Binding-site contacts:
Ligand atom C4 contacts residue TYR236 of chain 1.C at 3.6 Å (hydrophobic).
Ligand atom O4 contacts residue TYR236 of chain 1.C at 2.5 Å (h-bond).
Ligand atom C5 contacts residue GLY346 of chain 1.C at 4.2 Å.
Ligand atom O1 contacts residue GLY345 of chain 1.C at 4.2 Å.
Ligand atom C2 contacts residue CYS182 of chain 1.C at 4.2 Å (hydrophobic).
Ligand atom O1 contacts residue ASP186 of chain 1.C at 3.7 Å.
Ligand atom O4 contacts residue ASP46 of chain 1.C at 2.8 Å (salt-bridge).
Ligand atom C3 contacts residue ASP46 of chain 1.C at 3.2 Å.
Ligand atom O3 contacts residue ASP186 of chain 1.C at 4.2 Å.
Ligand atom O2 contacts residue CYS182 of chain 1.C at 3.4 Å.
Ligand atom O6 contacts residue HIS44 of chain 1.C at 2.7 Å (h-bond).
Ligand atom C2 contacts residue TYR236 of chain 1.C at 3.6 Å (hydrophobic).
Ligand atom O6 contacts residue GLY345 of chain 1.C at 3.9 Å.
Ligand atom O3 contacts residue ASP46 of chain 1.C at 2.5 Å (salt-bridge).
Ligand atom C6 contacts residue HIS44 of chain 1.C at 3.3 Å.
Ligand atom C3 contacts residue ASP186 of chain 1.C at 3.5 Å.
Ligand atom O3 contacts residue CYS182 of chain 1.C at 3.7 Å.
Ligand atom C6 contacts residue GLY346 of chain 1.C at 4.3 Å.
Ligand atom O5 contacts residue GLY346 of chain 1.C at 3.4 Å (h-bond).
Ligand atom O3 contacts residue TYR236 of chain 1.C at 3.3 Å (h-bond).
Ligand atom C3 contacts residue TYR236 of chain 1.C at 3.6 Å (hydrophobic).
Ligand atom O6 contacts residue GLY42 of chain 1.C at 4.3 Å.
Ligand atom C1 contacts residue ARG37 of chain 1.C at 4.0 Å.
Ligand atom C1 contacts residue GLY346 of chain 1.C at 4.0 Å.
Ligand atom O5 contacts residue GLY345 of chain 1.C at 3.9 Å.
Ligand atom O3 contacts residue GLY183 of chain 1.C at 2.9 Å (h-bond).
Ligand atom C3 contacts residue GLY183 of chain 1.C at 4.3 Å.
Ligand atom C5 contacts residue GLY345 of chain 1.C at 4.3 Å.
Ligand atom O4 contacts residue TYR47 of chain 1.C at 3.4 Å.
Ligand atom O5 contacts residue TYR236 of chain 1.C at 3.7 Å.
Ligand atom C5 contacts residue GLU43 of chain 1.C at 4.1 Å.
Ligand atom C6 contacts residue GLU43 of chain 1.C at 3.5 Å.
Ligand atom C4 contacts residue ASP46 of chain 1.C at 3.1 Å.
Ligand atom C6 contacts residue GLY345 of chain 1.C at 4.0 Å.
Ligand atom O6 contacts residue GLU43 of chain 1.C at 2.3 Å (salt-bridge).
Ligand atom O1 contacts residue ARG37 of chain 1.C at 3.8 Å.
Ligand atom C1 contacts residue ASP186 of chain 1.C at 3.4 Å.
Ligand atom O2 contacts residue ASP186 of chain 1.C at 2.3 Å (salt-bridge).
Ligand atom C2 contacts residue ASP186 of chain 1.C at 3.1 Å.
Ligand atom O1 contacts residue GLY346 of chain 1.C at 3.4 Å (h-bond).

The small molecule below binds the protein below.
Small molecule (SMILES): OC[C@H]1O[C@@H](O)[C@H](O)[C@@H](O)[C@H]1O

Sequence of chain 1.C:
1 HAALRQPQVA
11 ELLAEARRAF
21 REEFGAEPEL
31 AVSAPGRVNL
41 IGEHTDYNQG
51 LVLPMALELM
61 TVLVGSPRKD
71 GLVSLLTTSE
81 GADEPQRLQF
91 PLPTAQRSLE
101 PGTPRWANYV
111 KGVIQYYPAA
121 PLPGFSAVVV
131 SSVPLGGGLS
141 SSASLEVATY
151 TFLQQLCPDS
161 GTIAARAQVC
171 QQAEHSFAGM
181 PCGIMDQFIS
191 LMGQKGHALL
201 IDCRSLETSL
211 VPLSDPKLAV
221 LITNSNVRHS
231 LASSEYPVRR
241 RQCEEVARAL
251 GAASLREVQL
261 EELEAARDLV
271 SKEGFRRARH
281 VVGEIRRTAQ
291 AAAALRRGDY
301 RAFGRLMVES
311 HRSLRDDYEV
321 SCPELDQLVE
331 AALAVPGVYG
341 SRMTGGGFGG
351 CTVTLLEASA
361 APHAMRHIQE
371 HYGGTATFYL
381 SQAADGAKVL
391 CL